Sequence of chain 1.C:
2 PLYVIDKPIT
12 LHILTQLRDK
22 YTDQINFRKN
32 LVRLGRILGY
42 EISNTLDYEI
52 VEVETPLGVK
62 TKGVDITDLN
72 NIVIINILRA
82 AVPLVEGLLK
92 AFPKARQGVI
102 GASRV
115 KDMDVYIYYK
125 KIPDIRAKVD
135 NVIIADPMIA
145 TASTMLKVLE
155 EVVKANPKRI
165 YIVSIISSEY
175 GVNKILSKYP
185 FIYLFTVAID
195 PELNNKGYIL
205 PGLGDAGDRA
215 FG

Binding-site contacts:
Ligand atom O5 contacts residue ALA144 of chain 1.C at 4.1 Å.
Ligand atom O1X contacts residue ALA146 of chain 1.C at 3.7 Å.
Ligand atom O2X contacts residue THR145 of chain 1.C at 3.7 Å.
Ligand atom O2 contacts residue MET142 of chain 1.C at 4.2 Å.
Ligand atom O3X contacts residue ALA146 of chain 1.C at 2.9 Å (h-bond).
Ligand atom P' contacts residue ALA146 of chain 1.C at 3.7 Å.
Ligand atom O1X contacts residue ALA144 of chain 1.C at 3.3 Å.
Ligand atom C3 contacts residue MET142 of chain 1.C at 3.7 Å (hydrophobic).
Ligand atom O5 contacts residue THR148 of chain 1.C at 3.9 Å.
Ligand atom P' contacts residue THR148 of chain 1.C at 4.0 Å.
Ligand atom O3 contacts residue ILE78 of chain 1.C at 3.9 Å.
Ligand atom C2 contacts residue MET142 of chain 1.C at 3.4 Å (hydrophobic).
Ligand atom P' contacts residue SER147 of chain 1.C at 4.1 Å.
Ligand atom C4 contacts residue ASP140 of chain 1.C at 4.2 Å.
Ligand atom O2 contacts residue ALA81 of chain 1.C at 3.9 Å.
Ligand atom P' contacts residue THR145 of chain 1.C at 3.5 Å.
Ligand atom O2 contacts residue ASP140 of chain 1.C at 3.1 Å (salt-bridge).
Ligand atom O3X contacts residue THR145 of chain 1.C at 3.2 Å (h-bond).
Ligand atom O2X contacts residue SER147 of chain 1.C at 3.5 Å (h-bond).
Ligand atom O1X contacts residue THR145 of chain 1.C at 2.6 Å (h-bond).
Ligand atom O2X contacts residue ARG105 of chain 1.C at 3.1 Å (salt-bridge).
Ligand atom O1 contacts residue POP1 of chain 1.N at 3.4 Å (h-bond).
Ligand atom O3X contacts residue ALA144 of chain 1.C at 3.0 Å (h-bond).
Ligand atom O1X contacts residue ARG105 of chain 1.C at 2.8 Å (salt-bridge).
Ligand atom C4 contacts residue MET142 of chain 1.C at 4.1 Å (hydrophobic).
Ligand atom C2 contacts residue ASP140 of chain 1.C at 3.6 Å.
Ligand atom O2X contacts residue ALA146 of chain 1.C at 4.2 Å.
Ligand atom C5 contacts residue ASP140 of chain 1.C at 4.3 Å.
Ligand atom P' contacts residue ARG105 of chain 1.C at 3.5 Å.
Ligand atom C5 contacts residue MET142 of chain 1.C at 3.7 Å (hydrophobic).
Ligand atom O5 contacts residue ARG105 of chain 1.C at 3.4 Å (salt-bridge).
Ligand atom O3 contacts residue ASP140 of chain 1.C at 3.4 Å (salt-bridge).
Ligand atom O5 contacts residue MET142 of chain 1.C at 4.3 Å.
Ligand atom P' contacts residue ALA144 of chain 1.C at 3.8 Å.
Ligand atom O3X contacts residue SER147 of chain 1.C at 3.9 Å.
Ligand atom C5 contacts residue THR148 of chain 1.C at 3.3 Å.
Ligand atom C4 contacts residue THR148 of chain 1.C at 3.7 Å.
Ligand atom O3X contacts residue ILE143 of chain 1.C at 3.7 Å.
Ligand atom C3 contacts residue ASP140 of chain 1.C at 3.1 Å.
Ligand atom O2X contacts residue THR148 of chain 1.C at 2.9 Å (h-bond).

The protein below binds the small molecule below.
Small molecule (SMILES): O=P(O)(O)OC[C@H]1O[C@H](O)[C@H](O)[C@@H]1O